Sequence of chain 1.D:
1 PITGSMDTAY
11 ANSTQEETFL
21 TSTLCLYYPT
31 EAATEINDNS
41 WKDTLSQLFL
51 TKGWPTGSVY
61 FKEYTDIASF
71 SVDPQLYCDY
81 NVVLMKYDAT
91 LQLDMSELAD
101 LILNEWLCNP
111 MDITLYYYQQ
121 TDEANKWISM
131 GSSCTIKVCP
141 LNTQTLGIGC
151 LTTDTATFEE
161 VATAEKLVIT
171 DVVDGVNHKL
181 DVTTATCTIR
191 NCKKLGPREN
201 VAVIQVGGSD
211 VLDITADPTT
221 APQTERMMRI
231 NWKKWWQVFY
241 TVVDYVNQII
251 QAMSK

Binding-site contacts:
Ligand atom C2 contacts residue ASN12 of chain 1.D at 3.3 Å.
Ligand atom C5 contacts residue ASN12 of chain 1.D at 4.1 Å.
Ligand atom C7 contacts residue ASN12 of chain 1.D at 3.9 Å.
Ligand atom C1 contacts residue ASN12 of chain 1.D at 2.2 Å.
Ligand atom N2 contacts residue ASN12 of chain 1.D at 3.8 Å.
Ligand atom O5 contacts residue ASN12 of chain 1.D at 2.7 Å (h-bond).
Ligand atom O7 contacts residue ASN12 of chain 1.D at 3.6 Å.

This protein binds this small molecule.
Small molecule (SMILES): CC(=O)N[C@H]1[C@H](O[C@H]2[C@H](O)[C@@H](NC(C)=O)CO[C@@H]2CO)O[C@H](CO)[C@@H](O)[C@@H]1O